Binding-site contacts:
Ligand atom O2 contacts residue ASN48 of chain 1.D at 3.1 Å (h-bond).
Ligand atom C5 contacts residue SER54 of chain 1.D at 3.4 Å.
Ligand atom O4 contacts residue THR116 of chain 1.D at 2.4 Å (h-bond).
Ligand atom C5 contacts residue LEU55 of chain 1.D at 3.3 Å (hydrophobic).
Ligand atom O4 contacts residue PHE52 of chain 1.D at 3.0 Å (h-bond).
Ligand atom P contacts residue THR109 of chain 1.D at 3.4 Å.
Ligand atom C5' contacts residue ILE51 of chain 1.D at 3.2 Å (hydrophobic).
Ligand atom N3 contacts residue ASN48 of chain 1.D at 2.9 Å (h-bond).
Ligand atom O4 contacts residue LYS58 of chain 1.D at 3.3 Å.
Ligand atom N3 contacts residue ASP50 of chain 1.D at 3.4 Å (salt-bridge).
Ligand atom N3 contacts residue ASN48 of chain 1.D at 2.9 Å (h-bond).
Ligand atom N3 contacts residue GLY113 of chain 1.D at 3.0 Å (h-bond).
Ligand atom N4 contacts residue ASP50 of chain 1.D at 3.2 Å (salt-bridge).
Ligand atom O2' contacts residue THR109 of chain 1.D at 3.1 Å.
Ligand atom OP2 contacts residue THR109 of chain 1.D at 2.9 Å.
Ligand atom O2 contacts residue VAL114 of chain 1.D at 3.4 Å (h-bond).
Ligand atom O2 contacts residue PHE47 of chain 1.D at 3.1 Å.
Ligand atom O3' contacts residue THR109 of chain 1.D at 2.8 Å.
Ligand atom O4 contacts residue ILE117 of chain 1.D at 3.4 Å.
Ligand atom O2 contacts residue GLY113 of chain 1.D at 2.9 Å.
Ligand atom C5 contacts residue THR109 of chain 1.D at 3.2 Å.
Ligand atom O2 contacts residue LYS43 of chain 1.D at 3.4 Å (salt-bridge).
Ligand atom C2 contacts residue ASN48 of chain 1.D at 3.4 Å.
Ligand atom O4 contacts residue ILE51 of chain 1.D at 3.5 Å.
Ligand atom C2 contacts residue PHE47 of chain 1.D at 3.0 Å (hydrophobic).
Ligand atom C4 contacts residue ASP50 of chain 1.D at 2.8 Å.
Ligand atom N3 contacts residue PHE47 of chain 1.D at 3.1 Å.
Ligand atom C4 contacts residue THR116 of chain 1.D at 3.2 Å.
Ligand atom O2 contacts residue LYS58 of chain 1.D at 3.0 Å (salt-bridge).
Ligand atom O2 contacts residue ASN48 of chain 1.D at 2.8 Å (h-bond).
Ligand atom N3 contacts residue THR116 of chain 1.D at 3.3 Å (h-bond).
Ligand atom C4 contacts residue LEU55 of chain 1.D at 3.4 Å (hydrophobic).
Ligand atom C5 contacts residue ASP50 of chain 1.D at 2.6 Å.
Ligand atom C6 contacts residue ASP50 of chain 1.D at 3.1 Å.
Ligand atom N4 contacts residue ASP110 of chain 1.D at 3.3 Å (salt-bridge).
Ligand atom C6 contacts residue LEU55 of chain 1.D at 3.4 Å (hydrophobic).
Ligand atom O4' contacts residue LEU55 of chain 1.D at 3.2 Å.
Ligand atom N1 contacts residue PHE47 of chain 1.D at 3.4 Å.
Ligand atom O2' contacts residue PHE47 of chain 1.D at 3.3 Å.
Ligand atom C2 contacts residue ASN48 of chain 1.D at 3.2 Å.

Sequence of chain 1.D:
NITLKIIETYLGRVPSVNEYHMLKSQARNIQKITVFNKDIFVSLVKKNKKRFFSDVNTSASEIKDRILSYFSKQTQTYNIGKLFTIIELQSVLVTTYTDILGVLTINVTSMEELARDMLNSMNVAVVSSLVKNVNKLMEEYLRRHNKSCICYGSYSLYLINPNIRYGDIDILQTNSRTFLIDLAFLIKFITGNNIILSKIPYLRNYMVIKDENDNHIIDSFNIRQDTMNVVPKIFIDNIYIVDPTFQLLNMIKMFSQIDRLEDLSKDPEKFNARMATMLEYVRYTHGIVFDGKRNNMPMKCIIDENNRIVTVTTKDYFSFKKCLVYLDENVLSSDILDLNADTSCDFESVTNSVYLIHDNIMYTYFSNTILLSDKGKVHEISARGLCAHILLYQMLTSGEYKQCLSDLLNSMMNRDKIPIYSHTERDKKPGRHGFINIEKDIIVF

This protein binds this small molecule.
Small molecule (SMILES): Nc1ccn([C@H]2C[C@H](O[P](=O)(O)OC[C@H]3O[C@@H](n4ccc(=O)[nH]c4=O)[C@H](O)[C@@H]3O[P](=O)(O)OC[C@H]3O[C@@H](n4ccc(=O)[nH]c4=O)[C@H](O)[C@@H]3O[P](=O)(O)OC[C@H]3O[C@@H](n4ccc(N)nc4=O)C[C@@H]3O)[C@@H](CO[P](=O)(O)O[C@H]3C[C@H](n4ccc(N)nc4=O)O[C@@H]3CO)O2)c(=O)n1